This small molecule binds to this protein.
Small molecule (SMILES): CC(=O)N[C@@H]1[C@@H](O)[C@H](O)[C@@H](CO)O[C@H]1O

Binding-site contacts:
Ligand atom O5 contacts residue ASN126 of chain 3.B at 2.3 Å (h-bond).
Ligand atom C7 contacts residue ASN126 of chain 3.B at 3.9 Å.
Ligand atom O6 contacts residue ASN126 of chain 3.B at 4.5 Å.
Ligand atom C2 contacts residue ASN126 of chain 3.B at 2.4 Å.
Ligand atom C3 contacts residue ASN126 of chain 3.B at 3.8 Å.
Ligand atom C5 contacts residue ASN126 of chain 3.B at 3.6 Å.
Ligand atom N2 contacts residue ASN126 of chain 3.B at 2.9 Å (h-bond).
Ligand atom C4 contacts residue ASN126 of chain 3.B at 4.2 Å.
Ligand atom O7 contacts residue ASN126 of chain 3.B at 4.4 Å.
Ligand atom C8 contacts residue GLU123 of chain 3.B at 3.8 Å.
Ligand atom C1 contacts residue ASN126 of chain 3.B at 1.4 Å.

Sequence of chain 3.B:
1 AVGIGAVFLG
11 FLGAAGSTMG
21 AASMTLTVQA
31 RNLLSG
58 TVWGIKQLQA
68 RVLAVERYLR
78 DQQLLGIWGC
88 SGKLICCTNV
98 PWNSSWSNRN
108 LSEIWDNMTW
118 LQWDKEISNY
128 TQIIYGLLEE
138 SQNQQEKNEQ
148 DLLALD